Sequence of chain 1.C:
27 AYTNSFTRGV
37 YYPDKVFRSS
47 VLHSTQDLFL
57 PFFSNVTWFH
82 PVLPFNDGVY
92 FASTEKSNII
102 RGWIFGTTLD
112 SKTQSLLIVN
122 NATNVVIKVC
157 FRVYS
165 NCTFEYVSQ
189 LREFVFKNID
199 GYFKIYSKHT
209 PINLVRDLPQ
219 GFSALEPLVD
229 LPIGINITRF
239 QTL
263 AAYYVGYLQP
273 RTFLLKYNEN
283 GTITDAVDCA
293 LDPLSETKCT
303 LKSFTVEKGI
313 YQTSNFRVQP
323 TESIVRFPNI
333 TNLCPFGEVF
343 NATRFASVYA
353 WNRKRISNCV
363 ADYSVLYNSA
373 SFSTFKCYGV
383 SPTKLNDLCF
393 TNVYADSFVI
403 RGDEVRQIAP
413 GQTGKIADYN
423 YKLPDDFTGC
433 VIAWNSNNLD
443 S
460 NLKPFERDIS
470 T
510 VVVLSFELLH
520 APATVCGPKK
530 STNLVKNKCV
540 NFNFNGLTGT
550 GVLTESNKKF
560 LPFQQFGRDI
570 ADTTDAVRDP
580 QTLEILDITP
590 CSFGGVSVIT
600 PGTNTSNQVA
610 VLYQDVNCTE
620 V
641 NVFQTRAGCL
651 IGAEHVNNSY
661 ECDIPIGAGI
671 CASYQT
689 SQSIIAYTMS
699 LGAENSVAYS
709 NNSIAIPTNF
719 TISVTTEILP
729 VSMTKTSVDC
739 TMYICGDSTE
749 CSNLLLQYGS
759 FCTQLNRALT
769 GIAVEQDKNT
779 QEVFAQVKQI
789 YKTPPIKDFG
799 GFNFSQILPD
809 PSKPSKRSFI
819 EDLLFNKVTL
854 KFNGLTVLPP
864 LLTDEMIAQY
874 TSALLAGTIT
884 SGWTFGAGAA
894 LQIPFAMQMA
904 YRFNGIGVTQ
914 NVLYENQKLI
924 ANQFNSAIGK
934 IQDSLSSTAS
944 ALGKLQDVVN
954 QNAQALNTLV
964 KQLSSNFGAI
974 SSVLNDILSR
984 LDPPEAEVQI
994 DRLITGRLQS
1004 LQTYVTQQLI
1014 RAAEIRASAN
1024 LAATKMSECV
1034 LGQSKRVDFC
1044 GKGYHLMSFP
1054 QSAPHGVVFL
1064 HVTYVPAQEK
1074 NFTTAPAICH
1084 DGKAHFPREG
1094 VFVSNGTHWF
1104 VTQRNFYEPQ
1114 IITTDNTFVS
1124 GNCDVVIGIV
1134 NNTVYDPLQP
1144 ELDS

Binding-site contacts:
Ligand atom O5 contacts residue ALA706 of chain 1.C at 4.4 Å.
Ligand atom C4 contacts residue ASN1074 of chain 1.C at 4.3 Å.
Ligand atom O5 contacts residue ASN1074 of chain 1.C at 2.4 Å (h-bond).
Ligand atom N2 contacts residue ASN1074 of chain 1.C at 2.8 Å (h-bond).
Ligand atom C4 contacts residue ALA706 of chain 1.C at 4.3 Å (hydrophobic).
Ligand atom C2 contacts residue ASN1074 of chain 1.C at 2.5 Å.
Ligand atom C1 contacts residue ASN1074 of chain 1.C at 1.4 Å.
Ligand atom C7 contacts residue ASN1074 of chain 1.C at 3.3 Å.
Ligand atom C5 contacts residue ASN1074 of chain 1.C at 3.6 Å.
Ligand atom O7 contacts residue ASN1074 of chain 1.C at 3.6 Å.
Ligand atom C8 contacts residue ASN1074 of chain 1.C at 3.6 Å.
Ligand atom C8 contacts residue GLU1072 of chain 1.C at 3.4 Å.
Ligand atom C8 contacts residue LYS1073 of chain 1.C at 4.1 Å.
Ligand atom O4 contacts residue ALA706 of chain 1.C at 4.0 Å.
Ligand atom C6 contacts residue ALA706 of chain 1.C at 3.9 Å (hydrophobic).
Ligand atom O6 contacts residue ALA706 of chain 1.C at 3.7 Å.
Ligand atom C3 contacts residue ASN1074 of chain 1.C at 3.8 Å.
Ligand atom C5 contacts residue ALA706 of chain 1.C at 3.5 Å (hydrophobic).

The small molecule below binds the protein below.
Small molecule (SMILES): CC(=O)N[C@H]1[C@H](O[C@H]2[C@H](O)[C@@H](NC(C)=O)CO[C@@H]2CO)O[C@H](CO)[C@@H](O[C@@H]2O[C@H](CO)[C@@H](O)[C@H](O)[C@@H]2O)[C@@H]1O